Binding-site contacts:
Ligand atom C2 contacts residue GLY721 of chain 1.AB at 3.6 Å.
Ligand atom PB contacts residue CYS561 of chain 1.AB at 3.4 Å.
Ligand atom O2' contacts residue LEU565 of chain 1.AB at 3.3 Å.
Ligand atom O2B contacts residue GLY560 of chain 1.AB at 3.1 Å.
Ligand atom N1 contacts residue GLY721 of chain 1.AB at 3.3 Å.
Ligand atom PG contacts residue THR564 of chain 1.AB at 3.8 Å.
Ligand atom C5' contacts residue ALA722 of chain 1.AB at 3.6 Å (hydrophobic).
Ligand atom N7 contacts residue ASP517 of chain 1.AB at 4.0 Å.
Ligand atom O1B contacts residue LYS563 of chain 1.AB at 3.2 Å.
Ligand atom S1G contacts residue GLU617 of chain 1.AB at 4.0 Å.
Ligand atom N3 contacts residue ALA722 of chain 1.AB at 4.0 Å.
Ligand atom C8 contacts residue VAL725 of chain 1.AB at 4.0 Å (hydrophobic).
Ligand atom C8 contacts residue LEU565 of chain 1.AB at 3.7 Å (hydrophobic).
Ligand atom C2 contacts residue ALA722 of chain 1.AB at 3.5 Å (hydrophobic).
Ligand atom O2B contacts residue CYS561 of chain 1.AB at 2.2 Å (h-bond).
Ligand atom N6 contacts residue GLY721 of chain 1.AB at 3.8 Å.
Ligand atom N7 contacts residue LEU565 of chain 1.AB at 3.8 Å.
Ligand atom N1 contacts residue ALA722 of chain 1.AB at 3.7 Å.
Ligand atom C6 contacts residue GLY721 of chain 1.AB at 3.7 Å.
Ligand atom C4 contacts residue LEU565 of chain 1.AB at 3.5 Å (hydrophobic).
Ligand atom O1B contacts residue SER562 of chain 1.AB at 3.0 Å (h-bond).
Ligand atom N3 contacts residue LEU565 of chain 1.AB at 4.0 Å.
Ligand atom O1A contacts residue CYS561 of chain 1.AB at 3.7 Å.
Ligand atom O3G contacts residue THR564 of chain 1.AB at 2.3 Å (h-bond).
Ligand atom N7 contacts residue VAL725 of chain 1.AB at 3.9 Å.
Ligand atom S1G contacts residue ASP616 of chain 1.AB at 4.0 Å.
Ligand atom N6 contacts residue ILE692 of chain 1.AB at 3.4 Å.
Ligand atom PA contacts residue CYS561 of chain 1.AB at 3.9 Å.
Ligand atom N9 contacts residue LEU565 of chain 1.AB at 3.6 Å.
Ligand atom O1B contacts residue THR564 of chain 1.AB at 3.0 Å (h-bond).
Ligand atom O1A contacts residue LEU565 of chain 1.AB at 3.9 Å.
Ligand atom O2A contacts residue CYS561 of chain 1.AB at 3.3 Å (h-bond).
Ligand atom C5 contacts residue LEU565 of chain 1.AB at 3.6 Å (hydrophobic).
Ligand atom O1B contacts residue CYS561 of chain 1.AB at 3.5 Å (h-bond).
Ligand atom O2A contacts residue GLY560 of chain 1.AB at 2.9 Å (h-bond).
Ligand atom C2 contacts residue GLY560 of chain 1.AB at 3.6 Å.
Ligand atom O3G contacts residue ASP616 of chain 1.AB at 3.7 Å.
Ligand atom C2' contacts residue LEU565 of chain 1.AB at 3.8 Å (hydrophobic).
Ligand atom O2A contacts residue ALA722 of chain 1.AB at 3.3 Å.
Ligand atom O1A contacts residue SER562 of chain 1.AB at 3.9 Å.

A protein and the small-molecule ligand that binds it are described below.
Small molecule (SMILES): Nc1ncnc2c1ncn2[C@@H]1O[C@H](COP(=O)(O)OP(=O)(O)OP(O)(O)=S)[C@@H](O)[C@H]1O

Sequence of chain 1.AB:
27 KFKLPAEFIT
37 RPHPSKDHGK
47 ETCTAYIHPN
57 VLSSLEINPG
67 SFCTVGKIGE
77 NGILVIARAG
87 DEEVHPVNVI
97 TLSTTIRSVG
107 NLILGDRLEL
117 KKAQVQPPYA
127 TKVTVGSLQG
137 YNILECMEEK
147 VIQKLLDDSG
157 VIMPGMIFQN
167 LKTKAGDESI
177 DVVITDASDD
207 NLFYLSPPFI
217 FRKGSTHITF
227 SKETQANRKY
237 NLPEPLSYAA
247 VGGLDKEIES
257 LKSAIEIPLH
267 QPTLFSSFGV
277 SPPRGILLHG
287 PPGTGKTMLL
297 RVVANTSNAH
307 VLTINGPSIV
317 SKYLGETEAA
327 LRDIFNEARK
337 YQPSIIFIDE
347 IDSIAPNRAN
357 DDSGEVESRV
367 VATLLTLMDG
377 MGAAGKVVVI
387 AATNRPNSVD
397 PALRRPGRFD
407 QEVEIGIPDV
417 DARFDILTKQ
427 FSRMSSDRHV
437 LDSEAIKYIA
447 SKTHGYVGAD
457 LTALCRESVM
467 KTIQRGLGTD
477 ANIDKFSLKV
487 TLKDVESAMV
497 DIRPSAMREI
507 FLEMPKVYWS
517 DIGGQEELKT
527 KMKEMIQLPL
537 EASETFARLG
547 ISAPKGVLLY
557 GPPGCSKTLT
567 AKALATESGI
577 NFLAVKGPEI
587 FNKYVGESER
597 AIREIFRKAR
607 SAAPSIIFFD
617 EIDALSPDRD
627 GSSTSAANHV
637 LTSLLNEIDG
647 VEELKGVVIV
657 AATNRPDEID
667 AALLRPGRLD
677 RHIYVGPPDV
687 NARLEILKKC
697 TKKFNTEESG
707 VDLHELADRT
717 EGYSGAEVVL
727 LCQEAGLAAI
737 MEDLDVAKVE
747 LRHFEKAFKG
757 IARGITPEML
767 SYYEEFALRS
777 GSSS